Sequence of chain 52.B:
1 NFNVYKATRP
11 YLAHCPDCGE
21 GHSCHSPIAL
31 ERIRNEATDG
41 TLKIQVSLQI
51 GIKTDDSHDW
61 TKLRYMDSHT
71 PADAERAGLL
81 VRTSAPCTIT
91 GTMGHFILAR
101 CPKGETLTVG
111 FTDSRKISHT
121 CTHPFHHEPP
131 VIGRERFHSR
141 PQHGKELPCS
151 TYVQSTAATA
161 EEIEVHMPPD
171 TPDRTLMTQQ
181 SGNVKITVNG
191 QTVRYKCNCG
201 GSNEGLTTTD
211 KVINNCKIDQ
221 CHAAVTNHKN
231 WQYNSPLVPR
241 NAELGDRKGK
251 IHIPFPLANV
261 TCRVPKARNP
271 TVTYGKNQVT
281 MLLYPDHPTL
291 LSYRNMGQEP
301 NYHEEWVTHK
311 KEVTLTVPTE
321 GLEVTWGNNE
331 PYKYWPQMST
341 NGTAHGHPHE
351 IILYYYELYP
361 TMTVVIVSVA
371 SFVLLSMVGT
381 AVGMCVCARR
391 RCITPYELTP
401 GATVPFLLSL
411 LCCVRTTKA

A small-molecule ligand and the protein it binds are described below.
Small molecule (SMILES): CC(=O)N[C@@H]1[C@@H](O)[C@H](O)[C@@H](CO)O[C@H]1O

Sequence of chain 52.A:
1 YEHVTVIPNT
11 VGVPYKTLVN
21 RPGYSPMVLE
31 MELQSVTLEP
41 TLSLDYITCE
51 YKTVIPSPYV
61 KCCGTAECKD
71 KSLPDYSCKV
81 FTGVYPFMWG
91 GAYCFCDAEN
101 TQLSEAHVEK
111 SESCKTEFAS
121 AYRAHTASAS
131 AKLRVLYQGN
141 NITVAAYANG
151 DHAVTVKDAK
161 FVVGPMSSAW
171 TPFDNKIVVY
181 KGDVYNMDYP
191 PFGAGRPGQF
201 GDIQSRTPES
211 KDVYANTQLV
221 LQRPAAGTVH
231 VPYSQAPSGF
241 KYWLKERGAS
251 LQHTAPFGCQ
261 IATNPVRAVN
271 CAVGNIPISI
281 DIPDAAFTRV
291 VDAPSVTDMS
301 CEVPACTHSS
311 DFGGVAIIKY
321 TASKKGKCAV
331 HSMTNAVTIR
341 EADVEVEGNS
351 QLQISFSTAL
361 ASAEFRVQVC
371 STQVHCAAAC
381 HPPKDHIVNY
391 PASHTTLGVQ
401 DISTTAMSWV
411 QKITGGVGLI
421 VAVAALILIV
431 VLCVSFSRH

Binding-site contacts:
Ligand atom N2 contacts residue ASN259 of chain 52.B at 2.9 Å (h-bond).
Ligand atom O6 contacts residue LYS115 of chain 52.A at 4.4 Å.
Ligand atom C4 contacts residue ASN259 of chain 52.B at 4.2 Å.
Ligand atom C7 contacts residue ASN259 of chain 52.B at 3.1 Å.
Ligand atom C8 contacts residue ASN259 of chain 52.B at 4.1 Å.
Ligand atom C5 contacts residue ASN259 of chain 52.B at 3.7 Å.
Ligand atom C1 contacts residue ASN259 of chain 52.B at 1.4 Å.
Ligand atom C6 contacts residue THR116 of chain 52.A at 3.5 Å.
Ligand atom C5 contacts residue THR116 of chain 52.A at 3.5 Å.
Ligand atom C2 contacts residue ASN259 of chain 52.B at 2.4 Å.
Ligand atom C1 contacts residue THR116 of chain 52.A at 3.3 Å.
Ligand atom O7 contacts residue ASN259 of chain 52.B at 3.0 Å (h-bond).
Ligand atom O5 contacts residue THR116 of chain 52.A at 2.6 Å (h-bond).
Ligand atom O6 contacts residue PHE118 of chain 52.A at 3.9 Å.
Ligand atom C3 contacts residue ASN259 of chain 52.B at 3.8 Å.
Ligand atom C6 contacts residue LYS115 of chain 52.A at 3.9 Å.
Ligand atom O5 contacts residue ASN259 of chain 52.B at 2.4 Å (h-bond).
Ligand atom C6 contacts residue PHE118 of chain 52.A at 4.4 Å (hydrophobic).